Sequence of chain 1.D:
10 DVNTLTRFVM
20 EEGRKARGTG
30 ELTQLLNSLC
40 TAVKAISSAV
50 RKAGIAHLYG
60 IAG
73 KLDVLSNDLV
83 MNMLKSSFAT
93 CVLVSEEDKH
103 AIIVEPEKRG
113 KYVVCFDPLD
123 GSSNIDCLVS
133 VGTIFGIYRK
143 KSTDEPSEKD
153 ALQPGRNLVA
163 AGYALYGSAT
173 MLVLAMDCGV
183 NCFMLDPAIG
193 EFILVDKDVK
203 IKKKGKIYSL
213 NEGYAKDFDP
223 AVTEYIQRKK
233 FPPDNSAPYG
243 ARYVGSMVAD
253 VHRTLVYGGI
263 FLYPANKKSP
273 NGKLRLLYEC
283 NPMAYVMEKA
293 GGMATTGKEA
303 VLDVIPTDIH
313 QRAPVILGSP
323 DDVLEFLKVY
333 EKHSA

Binding-site contacts:
Ligand atom O13 contacts residue GLY22 of chain 1.B at 3.2 Å.
Ligand atom O6 contacts residue THR28 of chain 1.B at 3.6 Å (h-bond).
Ligand atom O13 contacts residue THR32 of chain 1.B at 2.7 Å (h-bond).
Ligand atom C10 contacts residue GLY22 of chain 1.B at 3.5 Å.
Ligand atom S17 contacts residue MET19 of chain 1.B at 3.6 Å.
Ligand atom C15 contacts residue ARG23 of chain 1.B at 3.8 Å.
Ligand atom O7 contacts residue LEU31 of chain 1.B at 2.8 Å (h-bond).
Ligand atom O6 contacts residue GLY29 of chain 1.B at 3.8 Å.
Ligand atom C8 contacts residue LEU31 of chain 1.B at 3.7 Å (hydrophobic).
Ligand atom C3 contacts residue LEU31 of chain 1.B at 3.6 Å (hydrophobic).
Ligand atom C1 contacts residue GLY22 of chain 1.B at 3.5 Å.
Ligand atom N5 contacts residue THR28 of chain 1.B at 3.4 Å (h-bond).
Ligand atom C3 contacts residue GLY22 of chain 1.B at 3.7 Å.
Ligand atom C11 contacts residue GLY22 of chain 1.B at 3.7 Å.
Ligand atom S2 contacts residue GLY29 of chain 1.B at 3.7 Å.
Ligand atom C8 contacts residue GLY22 of chain 1.B at 3.8 Å.
Ligand atom N5 contacts residue GLY27 of chain 1.B at 3.1 Å.
Ligand atom C9 contacts residue GLY22 of chain 1.B at 3.6 Å.
Ligand atom C16 contacts residue ROK1 of chain 1.L at 3.2 Å.
Ligand atom C10 contacts residue GLY29 of chain 1.B at 3.3 Å.
Ligand atom S17 contacts residue MET19 of chain 1.D at 3.6 Å.
Ligand atom C8 contacts residue VAL18 of chain 1.B at 3.8 Å (hydrophobic).
Ligand atom O7 contacts residue GLU30 of chain 1.B at 3.4 Å (salt-bridge).
Ligand atom N5 contacts residue GLY29 of chain 1.B at 2.9 Å (h-bond).
Ligand atom C16 contacts residue GLY29 of chain 1.B at 3.7 Å.
Ligand atom N12 contacts residue GLY27 of chain 1.B at 2.9 Å (h-bond).
Ligand atom C10 contacts residue THR32 of chain 1.B at 3.9 Å.
Ligand atom N12 contacts residue GLY22 of chain 1.B at 3.9 Å.
Ligand atom S17 contacts residue ROK1 of chain 1.L at 2.0 Å (h-bond).
Ligand atom N14 contacts residue GLU21 of chain 1.B at 3.7 Å.
Ligand atom O7 contacts residue THR32 of chain 1.B at 3.0 Å (h-bond).
Ligand atom C10 contacts residue GLY27 of chain 1.B at 3.7 Å.
Ligand atom C15 contacts residue ROK1 of chain 1.L at 3.5 Å.
Ligand atom C4 contacts residue GLY22 of chain 1.B at 3.5 Å.
Ligand atom O6 contacts residue GLY27 of chain 1.B at 3.5 Å.
Ligand atom C3 contacts residue THR32 of chain 1.B at 3.7 Å.
Ligand atom C9 contacts residue ALA25 of chain 1.B at 3.7 Å (hydrophobic).
Ligand atom O7 contacts residue GLY29 of chain 1.B at 3.2 Å.
Ligand atom C16 contacts residue MET19 of chain 1.D at 3.9 Å (hydrophobic).
Ligand atom N12 contacts residue GLY29 of chain 1.B at 3.4 Å (h-bond).

This small molecule binds to this protein.
Small molecule (SMILES): Nc1ccc(S(=O)(=O)NC(=O)NCCS)cc1

Sequence of chain 1.B:
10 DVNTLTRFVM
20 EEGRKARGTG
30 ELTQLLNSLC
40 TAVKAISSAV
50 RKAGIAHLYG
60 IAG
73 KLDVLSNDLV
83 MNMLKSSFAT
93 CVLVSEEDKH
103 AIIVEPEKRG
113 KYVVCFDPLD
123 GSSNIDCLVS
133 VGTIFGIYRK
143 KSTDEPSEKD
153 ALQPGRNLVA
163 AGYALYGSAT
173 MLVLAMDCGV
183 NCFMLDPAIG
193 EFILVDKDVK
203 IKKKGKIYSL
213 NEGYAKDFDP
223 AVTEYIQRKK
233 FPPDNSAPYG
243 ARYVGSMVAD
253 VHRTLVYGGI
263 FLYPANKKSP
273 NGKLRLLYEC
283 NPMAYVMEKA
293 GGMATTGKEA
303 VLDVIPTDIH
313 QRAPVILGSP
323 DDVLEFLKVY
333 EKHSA